A protein and the small-molecule ligand that binds it are described below.
Small molecule (SMILES): Cc1cc(Nc2ncc3cc(-c4c(Cl)cccc4Cl)c(=O)n(C)c3n2)ccc1F

Binding-site contacts:
Ligand atom CL5 contacts residue ALA157 of chain 1.B at 3.6 Å.
Ligand atom N08 contacts residue MET95 of chain 1.B at 3.0 Å (h-bond).
Ligand atom O14 contacts residue PHE159 of chain 1.B at 3.9 Å.
Ligand atom N03 contacts residue PHE94 of chain 1.B at 3.8 Å.
Ligand atom C02 contacts residue ALA46 of chain 1.B at 3.5 Å (hydrophobic).
Ligand atom C15 contacts residue ASP158 of chain 1.B at 3.6 Å.
Ligand atom C02 contacts residue MET95 of chain 1.B at 3.7 Å (hydrophobic).
Ligand atom C18 contacts residue THR92 of chain 1.B at 3.6 Å.
Ligand atom C01 contacts residue ALA46 of chain 1.B at 3.5 Å (hydrophobic).
Ligand atom C15 contacts residue PHE159 of chain 1.B at 3.8 Å (hydrophobic).
Ligand atom C28 contacts residue GLY98 of chain 1.B at 3.6 Å.
Ligand atom N05 contacts residue LEU147 of chain 1.B at 3.7 Å.
Ligand atom C01 contacts residue LEU147 of chain 1.B at 3.8 Å (hydrophobic).
Ligand atom CL4 contacts residue VAL33 of chain 1.B at 3.9 Å.
Ligand atom C17 contacts residue THR92 of chain 1.B at 3.6 Å.
Ligand atom O14 contacts residue VAL33 of chain 1.B at 3.7 Å.
Ligand atom C10 contacts residue THR92 of chain 1.B at 3.3 Å.
Ligand atom CL5 contacts residue PHE159 of chain 1.B at 3.6 Å.
Ligand atom C29 contacts residue GLY98 of chain 1.B at 3.5 Å.
Ligand atom C28 contacts residue PHE94 of chain 1.B at 3.8 Å (hydrophobic).
Ligand atom C02 contacts residue GLU93 of chain 1.B at 3.2 Å.
Ligand atom C10 contacts residue ALA46 of chain 1.B at 3.6 Å (hydrophobic).
Ligand atom C30 contacts residue GLY98 of chain 1.B at 3.6 Å.
Ligand atom C27 contacts residue MET95 of chain 1.B at 3.5 Å (hydrophobic).
Ligand atom C16 contacts residue GLU63 of chain 1.B at 3.8 Å.
Ligand atom CL5 contacts residue VAL76 of chain 1.B at 3.8 Å.
Ligand atom C28 contacts residue MET95 of chain 1.B at 3.3 Å (hydrophobic).
Ligand atom C13 contacts residue TYR30 of chain 1.B at 3.4 Å (hydrophobic).
Ligand atom CL4 contacts residue ALA46 of chain 1.B at 3.8 Å.
Ligand atom C17 contacts residue ILE90 of chain 1.B at 3.8 Å (hydrophobic).
Ligand atom C15 contacts residue MET67 of chain 1.B at 3.7 Å (hydrophobic).
Ligand atom C06 contacts residue LEU147 of chain 1.B at 3.6 Å (hydrophobic).
Ligand atom CL5 contacts residue ASP158 of chain 1.B at 3.5 Å.
Ligand atom C27 contacts residue GLY98 of chain 1.B at 3.9 Å.
Ligand atom CL4 contacts residue VAL47 of chain 1.B at 3.9 Å.
Ligand atom C16 contacts residue MET67 of chain 1.B at 3.6 Å (hydrophobic).
Ligand atom N03 contacts residue MET95 of chain 1.B at 3.0 Å (h-bond).
Ligand atom CL4 contacts residue LYS48 of chain 1.B at 3.6 Å.
Ligand atom N08 contacts residue PHE94 of chain 1.B at 3.9 Å.
Ligand atom C31 contacts residue GLY98 of chain 1.B at 3.9 Å.

Sequence of chain 1.B:
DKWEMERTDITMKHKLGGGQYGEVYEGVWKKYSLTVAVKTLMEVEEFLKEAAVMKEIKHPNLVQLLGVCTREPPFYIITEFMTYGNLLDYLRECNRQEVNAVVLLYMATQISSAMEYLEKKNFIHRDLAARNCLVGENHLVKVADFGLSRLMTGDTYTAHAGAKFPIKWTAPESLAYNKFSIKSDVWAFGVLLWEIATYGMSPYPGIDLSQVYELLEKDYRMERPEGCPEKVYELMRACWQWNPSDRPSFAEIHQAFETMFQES